Sequence of chain 1.D:
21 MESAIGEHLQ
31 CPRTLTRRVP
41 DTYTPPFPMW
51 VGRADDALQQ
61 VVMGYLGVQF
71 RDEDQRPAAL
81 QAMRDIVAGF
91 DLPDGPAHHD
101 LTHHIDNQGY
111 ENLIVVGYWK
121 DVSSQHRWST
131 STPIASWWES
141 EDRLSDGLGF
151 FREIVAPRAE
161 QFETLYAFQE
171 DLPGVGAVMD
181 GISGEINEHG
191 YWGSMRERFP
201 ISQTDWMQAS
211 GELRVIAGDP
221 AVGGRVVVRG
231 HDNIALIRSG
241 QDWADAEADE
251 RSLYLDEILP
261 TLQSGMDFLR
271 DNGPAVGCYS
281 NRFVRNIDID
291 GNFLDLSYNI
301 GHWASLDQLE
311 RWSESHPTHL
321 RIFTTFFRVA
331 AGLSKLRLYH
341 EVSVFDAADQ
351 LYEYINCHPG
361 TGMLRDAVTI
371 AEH

A small-molecule ligand and the protein it binds are described below.
Small molecule (SMILES): CC/C=N\O

Binding-site contacts:
Ligand atom C3 contacts residue GLY240 of chain 1.D at 4.2 Å.
Ligand atom C2 contacts residue TYR339 of chain 1.D at 3.5 Å (hydrophobic).
Ligand atom C3 contacts residue TYR339 of chain 1.D at 3.3 Å (hydrophobic).
Ligand atom C2 contacts residue HEM1 of chain 1.L at 4.3 Å.
Ligand atom N1 contacts residue SER239 of chain 1.D at 3.6 Å.
Ligand atom N1 contacts residue HEM1 of chain 1.L at 2.1 Å.
Ligand atom C3 contacts residue SER239 of chain 1.D at 3.8 Å.
Ligand atom N1 contacts residue HIS319 of chain 1.D at 4.3 Å.
Ligand atom C3 contacts residue LEU338 of chain 1.D at 3.7 Å (hydrophobic).
Ligand atom O1 contacts residue HIS340 of chain 1.D at 2.8 Å (h-bond).
Ligand atom C1 contacts residue HIS340 of chain 1.D at 4.2 Å.
Ligand atom N1 contacts residue HIS340 of chain 1.D at 3.7 Å.
Ligand atom C1 contacts residue HEM1 of chain 1.L at 3.0 Å.
Ligand atom C1 contacts residue SER239 of chain 1.D at 4.0 Å.
Ligand atom C2 contacts residue SER239 of chain 1.D at 3.8 Å.
Ligand atom C2 contacts residue HIS340 of chain 1.D at 4.0 Å.
Ligand atom O1 contacts residue HEM1 of chain 1.L at 2.9 Å (h-bond).
Ligand atom O1 contacts residue SER239 of chain 1.D at 2.8 Å (h-bond).
Ligand atom C3 contacts residue HEM1 of chain 1.L at 4.3 Å.
Ligand atom O1 contacts residue ILE237 of chain 1.D at 4.2 Å.